A protein and the small-molecule ligand that binds it are described below.
Small molecule (SMILES): CC(=O)N[C@H]1[C@H](O[C@H]2[C@H](O)[C@@H](NC(C)=O)CO[C@@H]2CO)O[C@H](CO)[C@@H](O)[C@@H]1O

Binding-site contacts:
Ligand atom O3 contacts residue GLN261 of chain 1.C at 3.9 Å.
Ligand atom N2 contacts residue GLN261 of chain 1.C at 2.9 Å (h-bond).
Ligand atom C1 contacts residue GLN261 of chain 1.C at 4.1 Å.
Ligand atom C2 contacts residue GLN261 of chain 1.C at 3.7 Å.
Ligand atom O7 contacts residue ASN263 of chain 1.C at 3.2 Å (h-bond).
Ligand atom O7 contacts residue ASN299 of chain 1.C at 4.2 Å.
Ligand atom C4 contacts residue ASN263 of chain 1.C at 4.4 Å.
Ligand atom C8 contacts residue VAL300 of chain 1.C at 4.3 Å (hydrophobic).
Ligand atom N2 contacts residue ASN263 of chain 1.C at 3.0 Å (h-bond).
Ligand atom C8 contacts residue ASN263 of chain 1.C at 3.8 Å.
Ligand atom C2 contacts residue ASN263 of chain 1.C at 2.5 Å.
Ligand atom C8 contacts residue ILE262 of chain 1.C at 4.3 Å (hydrophobic).
Ligand atom C1 contacts residue ASN263 of chain 1.C at 1.5 Å.
Ligand atom C5 contacts residue ASN263 of chain 1.C at 3.8 Å.
Ligand atom C7 contacts residue GLN261 of chain 1.C at 3.9 Å.
Ligand atom C8 contacts residue GLN261 of chain 1.C at 3.0 Å.
Ligand atom C7 contacts residue ASN263 of chain 1.C at 3.3 Å.
Ligand atom C8 contacts residue SER301 of chain 1.C at 4.2 Å.
Ligand atom C7 contacts residue ASN299 of chain 1.C at 4.2 Å.
Ligand atom C3 contacts residue ASN263 of chain 1.C at 3.9 Å.
Ligand atom C3 contacts residue GLN261 of chain 1.C at 3.5 Å.
Ligand atom O5 contacts residue ASN263 of chain 1.C at 2.5 Å (h-bond).
Ligand atom C8 contacts residue ASN299 of chain 1.C at 3.5 Å.

Sequence of chain 1.C:
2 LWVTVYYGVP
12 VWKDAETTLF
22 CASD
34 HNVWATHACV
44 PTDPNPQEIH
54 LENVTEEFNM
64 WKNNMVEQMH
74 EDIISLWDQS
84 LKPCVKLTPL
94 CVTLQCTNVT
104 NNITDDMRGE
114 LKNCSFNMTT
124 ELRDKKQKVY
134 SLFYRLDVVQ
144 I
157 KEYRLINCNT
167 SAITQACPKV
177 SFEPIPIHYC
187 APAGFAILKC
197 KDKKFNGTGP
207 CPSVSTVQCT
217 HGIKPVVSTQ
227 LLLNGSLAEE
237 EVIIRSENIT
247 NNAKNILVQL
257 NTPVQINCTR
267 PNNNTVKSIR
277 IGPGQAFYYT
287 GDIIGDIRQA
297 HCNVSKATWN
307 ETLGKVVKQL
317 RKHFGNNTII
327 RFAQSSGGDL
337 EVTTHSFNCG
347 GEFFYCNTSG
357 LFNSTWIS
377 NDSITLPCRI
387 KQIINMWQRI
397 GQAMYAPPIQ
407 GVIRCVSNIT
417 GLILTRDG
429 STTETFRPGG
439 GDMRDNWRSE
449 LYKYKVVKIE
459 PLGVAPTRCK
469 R